Binding-site contacts:
Ligand atom C25 contacts residue ILE410 of chain 1.A at 3.7 Å (hydrophobic).
Ligand atom O1 contacts residue PHE192 of chain 1.A at 4.2 Å.
Ligand atom C22 contacts residue ILE410 of chain 1.A at 4.0 Å (hydrophobic).
Ligand atom C26 contacts residue ILE410 of chain 1.A at 4.2 Å (hydrophobic).
Ligand atom C16 contacts residue ILE410 of chain 1.A at 3.8 Å (hydrophobic).
Ligand atom C19 contacts residue PRO402 of chain 1.A at 4.0 Å (hydrophobic).
Ligand atom C19 contacts residue PHE192 of chain 1.A at 4.0 Å (hydrophobic).
Ligand atom C21 contacts residue LEU550 of chain 1.B at 3.8 Å (hydrophobic).
Ligand atom C15 contacts residue ILE410 of chain 1.A at 3.7 Å (hydrophobic).
Ligand atom C27 contacts residue VAL414 of chain 1.A at 4.2 Å (hydrophobic).
Ligand atom C4 contacts residue PRO402 of chain 1.A at 3.9 Å (hydrophobic).
Ligand atom C23 contacts residue ILE410 of chain 1.A at 4.4 Å (hydrophobic).
Ligand atom C12 contacts residue LEU550 of chain 1.B at 4.5 Å (hydrophobic).
Ligand atom C2 contacts residue PHE192 of chain 1.A at 3.9 Å (hydrophobic).
Ligand atom C6 contacts residue PRO402 of chain 1.A at 4.3 Å (hydrophobic).
Ligand atom C5 contacts residue PRO402 of chain 1.A at 4.1 Å (hydrophobic).
Ligand atom C22 contacts residue VAL411 of chain 1.A at 3.8 Å (hydrophobic).
Ligand atom C19 contacts residue VAL546 of chain 1.B at 4.5 Å (hydrophobic).
Ligand atom C11 contacts residue VAL546 of chain 1.B at 4.5 Å (hydrophobic).
Ligand atom C18 contacts residue LEU549 of chain 1.B at 3.8 Å (hydrophobic).
Ligand atom C18 contacts residue ALA407 of chain 1.A at 3.5 Å (hydrophobic).

This small molecule binds to this protein.
Small molecule (SMILES): CC(C)CCC[C@@H](C)[C@H]1CC[C@H]2[C@@H]3CC=C4C[C@@H](O)CC[C@]4(C)[C@H]3CC[C@]12C

Sequence of chain 1.A:
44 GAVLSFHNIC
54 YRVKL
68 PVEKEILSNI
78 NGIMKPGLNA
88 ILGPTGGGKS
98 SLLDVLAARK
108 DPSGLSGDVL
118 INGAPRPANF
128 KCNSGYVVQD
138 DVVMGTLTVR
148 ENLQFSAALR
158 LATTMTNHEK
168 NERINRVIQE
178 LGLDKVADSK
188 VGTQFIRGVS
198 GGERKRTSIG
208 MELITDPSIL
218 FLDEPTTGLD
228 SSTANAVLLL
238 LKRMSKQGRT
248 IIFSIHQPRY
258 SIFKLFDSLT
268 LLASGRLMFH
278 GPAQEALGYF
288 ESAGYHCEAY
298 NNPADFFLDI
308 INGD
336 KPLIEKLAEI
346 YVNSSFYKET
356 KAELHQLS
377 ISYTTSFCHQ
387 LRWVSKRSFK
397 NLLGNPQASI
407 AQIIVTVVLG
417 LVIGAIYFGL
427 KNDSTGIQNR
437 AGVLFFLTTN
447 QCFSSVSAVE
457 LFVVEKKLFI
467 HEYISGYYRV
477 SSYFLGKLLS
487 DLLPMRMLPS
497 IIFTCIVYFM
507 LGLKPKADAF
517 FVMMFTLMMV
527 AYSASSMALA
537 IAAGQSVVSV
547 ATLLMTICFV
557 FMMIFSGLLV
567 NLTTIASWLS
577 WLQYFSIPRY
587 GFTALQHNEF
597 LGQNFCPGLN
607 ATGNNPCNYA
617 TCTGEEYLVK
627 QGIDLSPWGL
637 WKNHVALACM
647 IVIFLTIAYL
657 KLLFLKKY

Sequence of chain 1.B:
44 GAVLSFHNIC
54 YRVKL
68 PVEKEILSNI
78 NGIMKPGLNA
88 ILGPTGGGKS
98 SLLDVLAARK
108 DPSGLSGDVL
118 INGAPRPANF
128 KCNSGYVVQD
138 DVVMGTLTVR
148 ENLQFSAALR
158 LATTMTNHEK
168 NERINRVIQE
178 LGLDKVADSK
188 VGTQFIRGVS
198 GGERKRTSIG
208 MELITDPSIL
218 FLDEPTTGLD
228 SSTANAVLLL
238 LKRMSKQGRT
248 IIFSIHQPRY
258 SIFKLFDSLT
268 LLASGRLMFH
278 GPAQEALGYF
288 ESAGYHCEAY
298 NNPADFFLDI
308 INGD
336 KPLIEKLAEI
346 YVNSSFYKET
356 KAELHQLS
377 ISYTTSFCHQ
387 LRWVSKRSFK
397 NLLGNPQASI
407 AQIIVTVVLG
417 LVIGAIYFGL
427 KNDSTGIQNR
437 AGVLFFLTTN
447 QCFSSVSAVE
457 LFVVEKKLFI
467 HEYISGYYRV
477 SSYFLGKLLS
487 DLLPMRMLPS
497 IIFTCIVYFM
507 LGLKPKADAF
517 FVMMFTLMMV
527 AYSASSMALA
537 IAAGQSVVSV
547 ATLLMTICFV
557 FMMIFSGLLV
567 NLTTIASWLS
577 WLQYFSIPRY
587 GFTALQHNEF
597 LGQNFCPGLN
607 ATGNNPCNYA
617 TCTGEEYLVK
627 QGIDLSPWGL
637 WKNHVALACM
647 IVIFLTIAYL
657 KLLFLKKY